Sequence of chain 1.A:
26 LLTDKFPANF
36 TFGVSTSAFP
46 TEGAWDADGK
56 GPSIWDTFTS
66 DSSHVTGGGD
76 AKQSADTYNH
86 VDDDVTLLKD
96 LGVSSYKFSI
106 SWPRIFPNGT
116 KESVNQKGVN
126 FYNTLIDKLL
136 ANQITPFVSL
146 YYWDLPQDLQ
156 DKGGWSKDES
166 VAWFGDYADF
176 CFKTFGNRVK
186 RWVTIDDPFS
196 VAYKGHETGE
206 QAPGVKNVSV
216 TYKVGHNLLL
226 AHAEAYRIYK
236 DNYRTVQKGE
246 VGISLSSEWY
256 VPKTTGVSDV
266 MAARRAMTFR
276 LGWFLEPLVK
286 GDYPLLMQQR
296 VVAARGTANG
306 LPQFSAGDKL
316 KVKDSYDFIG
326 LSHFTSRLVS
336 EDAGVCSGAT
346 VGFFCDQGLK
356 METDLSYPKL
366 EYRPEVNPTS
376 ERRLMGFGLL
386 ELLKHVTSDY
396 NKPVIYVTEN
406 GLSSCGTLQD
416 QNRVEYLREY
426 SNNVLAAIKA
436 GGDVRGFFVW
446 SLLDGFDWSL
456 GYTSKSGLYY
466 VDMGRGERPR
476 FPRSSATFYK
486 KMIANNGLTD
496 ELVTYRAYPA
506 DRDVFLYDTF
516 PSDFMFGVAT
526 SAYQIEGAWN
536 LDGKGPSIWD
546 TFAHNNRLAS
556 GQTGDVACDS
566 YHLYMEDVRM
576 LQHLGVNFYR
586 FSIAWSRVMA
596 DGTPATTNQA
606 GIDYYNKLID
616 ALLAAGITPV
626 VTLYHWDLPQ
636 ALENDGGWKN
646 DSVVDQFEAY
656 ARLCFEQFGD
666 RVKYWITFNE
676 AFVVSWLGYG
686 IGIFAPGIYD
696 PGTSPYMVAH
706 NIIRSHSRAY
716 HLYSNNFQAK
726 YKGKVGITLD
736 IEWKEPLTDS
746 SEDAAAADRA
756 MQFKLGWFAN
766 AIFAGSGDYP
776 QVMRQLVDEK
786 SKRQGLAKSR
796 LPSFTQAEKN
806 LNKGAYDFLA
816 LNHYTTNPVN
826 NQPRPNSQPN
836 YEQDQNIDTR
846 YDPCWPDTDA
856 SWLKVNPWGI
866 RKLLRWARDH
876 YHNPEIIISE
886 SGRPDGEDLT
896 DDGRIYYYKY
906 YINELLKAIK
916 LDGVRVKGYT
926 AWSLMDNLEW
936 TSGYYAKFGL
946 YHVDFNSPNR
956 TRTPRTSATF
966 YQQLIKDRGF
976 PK

A small-molecule ligand and the protein it binds are described below.
Small molecule (SMILES): CC(=O)N[C@H]1[C@H](O[C@H]2[C@H](O[C@@H]3O[C@@H](C)[C@@H](O)[C@@H](O)[C@@H]3O)[C@@H](NC(C)=O)CO[C@@H]2CO)O[C@H](CO)[C@@H](O[C@@H]2O[C@H](CO)[C@@H](O)[C@H](O)[C@@H]2O)[C@@H]1O

Binding-site contacts:
Ligand atom C2 contacts residue ASP640 of chain 1.A at 3.9 Å.
Ligand atom C5 contacts residue ASN645 of chain 1.A at 3.7 Å.
Ligand atom C5 contacts residue ASP640 of chain 1.A at 3.9 Å.
Ligand atom C1 contacts residue ASN645 of chain 1.A at 1.5 Å.
Ligand atom C4 contacts residue ASN645 of chain 1.A at 4.3 Å.
Ligand atom O5 contacts residue ASN645 of chain 1.A at 2.4 Å (h-bond).
Ligand atom C7 contacts residue ASN645 of chain 1.A at 3.2 Å.
Ligand atom C1 contacts residue ASP640 of chain 1.A at 3.3 Å.
Ligand atom C2 contacts residue ASN645 of chain 1.A at 2.5 Å.
Ligand atom O5 contacts residue ASP640 of chain 1.A at 3.0 Å.
Ligand atom O7 contacts residue ASN645 of chain 1.A at 3.2 Å (h-bond).
Ligand atom C8 contacts residue ASN645 of chain 1.A at 4.1 Å.
Ligand atom O6 contacts residue ASP640 of chain 1.A at 3.3 Å.
Ligand atom C6 contacts residue ASP640 of chain 1.A at 3.6 Å.
Ligand atom N2 contacts residue ASN645 of chain 1.A at 2.8 Å (h-bond).
Ligand atom O7 contacts residue ASP640 of chain 1.A at 3.8 Å.
Ligand atom C3 contacts residue ASN645 of chain 1.A at 3.8 Å.